Binding-site contacts:
Ligand atom N6 contacts residue ASN478 of chain 1.M at 3.0 Å (h-bond).
Ligand atom C2' contacts residue ASP494 of chain 1.M at 3.3 Å.
Ligand atom O1B contacts residue MG1 of chain 1.UB at 2.3 Å.
Ligand atom O1A contacts residue THR29 of chain 1.M at 3.4 Å (h-bond).
Ligand atom C2 contacts residue ALA479 of chain 1.M at 3.6 Å (hydrophobic).
Ligand atom O3G contacts residue ASP86 of chain 1.M at 3.5 Å (salt-bridge).
Ligand atom N3 contacts residue GLY414 of chain 1.M at 3.1 Å.
Ligand atom S1G contacts residue THR88 of chain 1.M at 3.5 Å (h-bond).
Ligand atom O2' contacts residue GLY414 of chain 1.M at 2.7 Å (h-bond).
Ligand atom PG contacts residue THR88 of chain 1.M at 3.6 Å.
Ligand atom N1 contacts residue ALA479 of chain 1.M at 2.9 Å (h-bond).
Ligand atom O2B contacts residue GLY87 of chain 1.M at 3.2 Å.
Ligand atom N6 contacts residue ALA480 of chain 1.M at 3.5 Å (h-bond).
Ligand atom O3B contacts residue THR88 of chain 1.M at 3.2 Å (h-bond).
Ligand atom PG contacts residue MG1 of chain 1.UB at 3.5 Å.
Ligand atom O5' contacts residue GLY31 of chain 1.M at 3.4 Å (h-bond).
Ligand atom O3B contacts residue GLY87 of chain 1.M at 3.6 Å.
Ligand atom O1A contacts residue K1 of chain 1.VB at 2.6 Å.
Ligand atom C2 contacts residue TYR477 of chain 1.M at 3.5 Å (hydrophobic).
Ligand atom O2B contacts residue THR90 of chain 1.M at 2.6 Å (h-bond).
Ligand atom O3A contacts residue LEU30 of chain 1.M at 3.3 Å.
Ligand atom O2' contacts residue GLY413 of chain 1.M at 3.2 Å.
Ligand atom O1B contacts residue ASP86 of chain 1.M at 3.0 Å (salt-bridge).
Ligand atom O1A contacts residue GLY31 of chain 1.M at 3.0 Å (h-bond).
Ligand atom O3' contacts residue ASP494 of chain 1.M at 3.1 Å (salt-bridge).
Ligand atom PG contacts residue THR89 of chain 1.M at 3.6 Å.
Ligand atom O3B contacts residue THR89 of chain 1.M at 3.0 Å (h-bond).
Ligand atom O1B contacts residue GLY87 of chain 1.M at 3.1 Å (h-bond).
Ligand atom PB contacts residue MG1 of chain 1.UB at 3.4 Å.
Ligand atom O2A contacts residue MG1 of chain 1.UB at 2.3 Å.
Ligand atom N6 contacts residue ILE492 of chain 1.M at 3.5 Å.
Ligand atom S1G contacts residue GLY52 of chain 1.M at 3.4 Å (h-bond).
Ligand atom PA contacts residue MG1 of chain 1.UB at 3.5 Å.
Ligand atom C3' contacts residue ASP494 of chain 1.M at 3.5 Å.
Ligand atom O3G contacts residue MG1 of chain 1.UB at 2.2 Å.
Ligand atom O2G contacts residue GLY87 of chain 1.M at 3.5 Å (h-bond).
Ligand atom O2G contacts residue THR88 of chain 1.M at 2.9 Å (h-bond).
Ligand atom PB contacts residue GLY87 of chain 1.M at 3.5 Å.
Ligand atom S1G contacts residue THR89 of chain 1.M at 2.6 Å (h-bond).
Ligand atom O2' contacts residue ASP494 of chain 1.M at 2.8 Å (salt-bridge).

A small-molecule ligand and the protein it binds are described below.
Small molecule (SMILES): Nc1ncnc2c1ncn2[C@@H]1O[C@H](COP(=O)(O)OP(=O)(O)OP(O)(O)=S)[C@@H](O)[C@H]1O

Sequence of chain 1.M:
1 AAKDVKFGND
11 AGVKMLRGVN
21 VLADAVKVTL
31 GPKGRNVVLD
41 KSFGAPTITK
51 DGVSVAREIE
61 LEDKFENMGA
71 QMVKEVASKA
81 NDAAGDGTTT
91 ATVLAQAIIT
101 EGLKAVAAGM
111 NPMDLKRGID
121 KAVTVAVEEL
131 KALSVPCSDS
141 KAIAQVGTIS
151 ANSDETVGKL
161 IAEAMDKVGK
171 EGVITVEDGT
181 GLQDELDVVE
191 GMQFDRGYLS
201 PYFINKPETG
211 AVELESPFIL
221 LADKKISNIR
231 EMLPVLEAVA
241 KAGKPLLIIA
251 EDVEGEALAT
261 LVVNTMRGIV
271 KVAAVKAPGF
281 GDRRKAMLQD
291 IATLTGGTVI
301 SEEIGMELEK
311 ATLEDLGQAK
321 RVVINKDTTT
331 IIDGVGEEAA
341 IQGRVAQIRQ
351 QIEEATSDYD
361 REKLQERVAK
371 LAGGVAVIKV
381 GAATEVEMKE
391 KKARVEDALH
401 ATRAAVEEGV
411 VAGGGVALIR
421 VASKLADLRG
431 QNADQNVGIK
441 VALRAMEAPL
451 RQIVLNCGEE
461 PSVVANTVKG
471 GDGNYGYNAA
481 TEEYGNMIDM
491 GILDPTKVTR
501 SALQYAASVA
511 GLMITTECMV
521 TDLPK